This protein binds this small molecule.
Small molecule (SMILES): COc1ccc(OC)c(-c2cc(C(=O)Nc3cc(-c4[nH]c(SC)nc4-c4ccc(F)cc4)ccn3)n(C)c2)c1

Binding-site contacts:
Ligand atom C24 contacts residue MET102 of chain 1.D at 3.9 Å (hydrophobic).
Ligand atom N25 contacts residue LEU104 of chain 1.D at 3.9 Å.
Ligand atom C35 contacts residue MET100 of chain 1.D at 3.7 Å (hydrophobic).
Ligand atom C29 contacts residue ILE168 of chain 1.D at 3.5 Å (hydrophobic).
Ligand atom C01 contacts residue LEU158 of chain 1.D at 3.8 Å (hydrophobic).
Ligand atom C38 contacts residue ALA56 of chain 1.D at 3.8 Å (hydrophobic).
Ligand atom O02 contacts residue LEU158 of chain 1.D at 3.2 Å.
Ligand atom N25 contacts residue ALA56 of chain 1.D at 3.7 Å.
Ligand atom C36 contacts residue MET102 of chain 1.D at 3.6 Å (hydrophobic).
Ligand atom C39 contacts residue ILE43 of chain 1.D at 3.6 Å (hydrophobic).
Ligand atom C23 contacts residue ALA56 of chain 1.D at 3.7 Å (hydrophobic).
Ligand atom C06 contacts residue PRO107 of chain 1.D at 3.7 Å (hydrophobic).
Ligand atom C05 contacts residue PRO107 of chain 1.D at 3.5 Å (hydrophobic).
Ligand atom N30 contacts residue ILE168 of chain 1.D at 3.6 Å.
Ligand atom C35 contacts residue MET102 of chain 1.D at 3.4 Å (hydrophobic).
Ligand atom C22 contacts residue LEU155 of chain 1.D at 3.8 Å (hydrophobic).
Ligand atom F37 contacts residue MET102 of chain 1.D at 3.5 Å.
Ligand atom O18 contacts residue ILE35 of chain 1.D at 3.3 Å.
Ligand atom O07 contacts residue PRO107 of chain 1.D at 3.6 Å.
Ligand atom N25 contacts residue LEU105 of chain 1.D at 3.1 Å (h-bond).
Ligand atom N19 contacts residue LEU105 of chain 1.D at 3.1 Å (h-bond).
Ligand atom N19 contacts residue LEU104 of chain 1.D at 3.8 Å.
Ligand atom C21 contacts residue LEU155 of chain 1.D at 3.7 Å (hydrophobic).
Ligand atom C38 contacts residue MET102 of chain 1.D at 3.6 Å (hydrophobic).
Ligand atom F37 contacts residue MET100 of chain 1.D at 3.4 Å.
Ligand atom C16 contacts residue LEU105 of chain 1.D at 3.3 Å (hydrophobic).
Ligand atom C20 contacts residue LEU105 of chain 1.D at 3.8 Å (hydrophobic).
Ligand atom C39 contacts residue ALA56 of chain 1.D at 3.6 Å (hydrophobic).
Ligand atom C34 contacts residue MET102 of chain 1.D at 3.8 Å (hydrophobic).
Ligand atom C16 contacts residue GLY106 of chain 1.D at 3.8 Å.
Ligand atom C36 contacts residue LYS58 of chain 1.D at 3.7 Å.
Ligand atom C14 contacts residue ILE35 of chain 1.D at 3.5 Å (hydrophobic).
Ligand atom C33 contacts residue ILE43 of chain 1.D at 3.8 Å (hydrophobic).
Ligand atom C27 contacts residue ILE43 of chain 1.D at 3.8 Å (hydrophobic).
Ligand atom C24 contacts residue ALA56 of chain 1.D at 3.4 Å (hydrophobic).
Ligand atom C24 contacts residue GLU103 of chain 1.D at 3.6 Å.
Ligand atom C24 contacts residue LEU105 of chain 1.D at 3.6 Å (hydrophobic).
Ligand atom F37 contacts residue LYS58 of chain 1.D at 3.8 Å.
Ligand atom N28 contacts residue ILE43 of chain 1.D at 3.6 Å.
Ligand atom C23 contacts residue MET102 of chain 1.D at 3.6 Å (hydrophobic).

Sequence of chain 1.D:
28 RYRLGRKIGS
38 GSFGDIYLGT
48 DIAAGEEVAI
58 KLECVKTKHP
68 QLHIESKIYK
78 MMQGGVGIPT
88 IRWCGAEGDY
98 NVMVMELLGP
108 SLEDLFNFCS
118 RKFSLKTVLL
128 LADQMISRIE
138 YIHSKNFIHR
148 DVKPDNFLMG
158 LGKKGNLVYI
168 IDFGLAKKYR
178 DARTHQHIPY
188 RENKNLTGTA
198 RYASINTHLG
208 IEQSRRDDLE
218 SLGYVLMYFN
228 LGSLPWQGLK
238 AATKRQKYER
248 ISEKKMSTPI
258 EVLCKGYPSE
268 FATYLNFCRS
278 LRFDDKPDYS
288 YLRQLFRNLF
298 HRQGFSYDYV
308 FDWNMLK